Sequence of chain 23.A:
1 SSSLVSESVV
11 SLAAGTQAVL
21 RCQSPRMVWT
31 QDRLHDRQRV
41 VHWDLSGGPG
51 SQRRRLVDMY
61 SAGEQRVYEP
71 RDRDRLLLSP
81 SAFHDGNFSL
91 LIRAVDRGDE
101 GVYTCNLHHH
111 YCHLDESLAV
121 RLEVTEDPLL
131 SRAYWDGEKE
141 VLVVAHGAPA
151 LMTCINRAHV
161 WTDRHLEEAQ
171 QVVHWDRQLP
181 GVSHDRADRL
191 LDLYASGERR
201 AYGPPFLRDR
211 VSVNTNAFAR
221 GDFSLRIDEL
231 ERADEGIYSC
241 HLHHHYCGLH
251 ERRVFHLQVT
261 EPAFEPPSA

Binding-site contacts:
Ligand atom O7 contacts residue ASN87 of chain 23.A at 3.0 Å (h-bond).
Ligand atom C7 contacts residue ASN87 of chain 23.A at 3.1 Å.
Ligand atom C4 contacts residue ASN87 of chain 23.A at 4.2 Å.
Ligand atom C1 contacts residue ASN87 of chain 23.A at 1.4 Å.
Ligand atom C8 contacts residue ASN87 of chain 23.A at 4.3 Å.
Ligand atom C6 contacts residue LEU151 of chain 23.A at 3.8 Å (hydrophobic).
Ligand atom C6 contacts residue LEU91 of chain 23.A at 3.7 Å (hydrophobic).
Ligand atom O7 contacts residue ASP85 of chain 23.A at 3.4 Å (salt-bridge).
Ligand atom C7 contacts residue ASP85 of chain 23.A at 4.4 Å.
Ligand atom C5 contacts residue ASN87 of chain 23.A at 3.7 Å.
Ligand atom C5 contacts residue LEU151 of chain 23.A at 4.1 Å (hydrophobic).
Ligand atom C3 contacts residue ASN87 of chain 23.A at 3.8 Å.
Ligand atom O5 contacts residue ASN87 of chain 23.A at 2.4 Å (h-bond).
Ligand atom N2 contacts residue ASN87 of chain 23.A at 2.8 Å (h-bond).
Ligand atom O6 contacts residue LEU91 of chain 23.A at 4.1 Å.
Ligand atom C2 contacts residue ASN87 of chain 23.A at 2.4 Å.
Ligand atom C1 contacts residue SER89 of chain 23.A at 4.5 Å.
Ligand atom O4 contacts residue LEU151 of chain 23.A at 4.1 Å.

This small molecule binds to this protein.
Small molecule (SMILES): CC(=O)N[C@@H]1[C@@H](O)[C@H](O)[C@@H](CO)O[C@H]1O